Binding-site contacts:
Ligand atom C1 contacts residue TYR59 of chain 1.A at 4.3 Å (hydrophobic).
Ligand atom O7 contacts residue ASN92 of chain 1.A at 4.5 Å.
Ligand atom O5 contacts residue ASN92 of chain 1.A at 2.4 Å (h-bond).
Ligand atom C4 contacts residue ASN92 of chain 1.A at 4.2 Å.
Ligand atom N2 contacts residue ASN92 of chain 1.A at 2.8 Å (h-bond).
Ligand atom C8 contacts residue ASN92 of chain 1.A at 3.9 Å.
Ligand atom C1 contacts residue ASN92 of chain 1.A at 1.4 Å.
Ligand atom C5 contacts residue ASN92 of chain 1.A at 3.7 Å.
Ligand atom O5 contacts residue TYR59 of chain 1.A at 4.2 Å.
Ligand atom C2 contacts residue TYR59 of chain 1.A at 4.5 Å (hydrophobic).
Ligand atom C2 contacts residue ASN92 of chain 1.A at 2.5 Å.
Ligand atom C7 contacts residue ASN92 of chain 1.A at 3.7 Å.
Ligand atom C3 contacts residue ASN92 of chain 1.A at 3.8 Å.

The protein below binds the small molecule below.
Small molecule (SMILES): CC(=O)N[C@@H]1[C@@H](O)[C@H](O)[C@@H](CO)O[C@H]1O

Sequence of chain 1.A:
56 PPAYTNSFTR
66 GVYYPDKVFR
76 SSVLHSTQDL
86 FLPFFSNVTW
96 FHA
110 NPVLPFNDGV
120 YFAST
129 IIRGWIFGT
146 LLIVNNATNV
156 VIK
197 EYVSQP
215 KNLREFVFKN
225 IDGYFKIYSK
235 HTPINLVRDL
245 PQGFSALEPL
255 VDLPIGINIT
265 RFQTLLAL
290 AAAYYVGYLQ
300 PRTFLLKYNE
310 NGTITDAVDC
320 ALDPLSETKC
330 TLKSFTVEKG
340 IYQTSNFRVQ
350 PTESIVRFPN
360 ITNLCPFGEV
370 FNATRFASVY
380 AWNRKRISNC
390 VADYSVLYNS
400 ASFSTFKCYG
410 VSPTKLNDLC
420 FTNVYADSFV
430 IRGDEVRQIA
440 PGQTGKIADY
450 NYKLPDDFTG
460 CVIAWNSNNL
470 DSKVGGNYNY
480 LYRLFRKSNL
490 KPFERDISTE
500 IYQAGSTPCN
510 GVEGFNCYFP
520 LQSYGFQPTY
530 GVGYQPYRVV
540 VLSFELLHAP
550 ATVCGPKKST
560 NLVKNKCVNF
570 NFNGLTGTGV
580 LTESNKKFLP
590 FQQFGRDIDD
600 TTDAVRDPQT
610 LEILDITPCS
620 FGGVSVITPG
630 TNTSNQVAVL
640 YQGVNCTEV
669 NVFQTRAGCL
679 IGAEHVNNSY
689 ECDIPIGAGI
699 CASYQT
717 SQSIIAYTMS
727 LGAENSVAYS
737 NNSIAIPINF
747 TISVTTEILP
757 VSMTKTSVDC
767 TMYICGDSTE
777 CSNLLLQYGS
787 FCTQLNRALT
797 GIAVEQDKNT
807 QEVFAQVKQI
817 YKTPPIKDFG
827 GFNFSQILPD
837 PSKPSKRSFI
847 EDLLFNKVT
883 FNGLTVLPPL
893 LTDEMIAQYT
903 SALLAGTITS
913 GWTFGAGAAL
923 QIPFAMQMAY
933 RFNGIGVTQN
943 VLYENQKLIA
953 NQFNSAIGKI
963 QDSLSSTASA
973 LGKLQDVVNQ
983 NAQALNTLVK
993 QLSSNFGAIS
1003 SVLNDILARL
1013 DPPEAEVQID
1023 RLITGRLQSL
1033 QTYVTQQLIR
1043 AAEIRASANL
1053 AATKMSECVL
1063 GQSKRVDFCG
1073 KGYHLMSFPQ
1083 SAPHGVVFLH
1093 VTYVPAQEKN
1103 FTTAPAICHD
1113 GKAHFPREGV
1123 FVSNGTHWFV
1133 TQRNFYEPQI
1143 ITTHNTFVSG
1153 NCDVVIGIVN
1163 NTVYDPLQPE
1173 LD